This small molecule binds to this protein.
Small molecule (SMILES): CN1C(C)(C)CC(NC(=O)C(=O)Nc2ccc(Cl)c(F)c2)CC1(C)C

Binding-site contacts:
Ligand atom C08 contacts residue TRP288 of chain 1.B at 3.5 Å (hydrophobic).
Ligand atom C05 contacts residue GLU237 of chain 1.B at 3.5 Å.
Ligand atom C21 contacts residue GLY334 of chain 1.B at 3.4 Å.
Ligand atom C04 contacts residue SER242 of chain 1.B at 3.4 Å.
Ligand atom C19 contacts residue TRP288 of chain 1.B at 3.3 Å (hydrophobic).
Ligand atom N11 contacts residue ILE238 of chain 1.B at 4.0 Å.
Ligand atom O12 contacts residue GLU237 of chain 1.B at 4.1 Å.
Ligand atom N11 contacts residue GLY334 of chain 1.B at 3.6 Å.
Ligand atom C03 contacts residue SER242 of chain 1.B at 3.3 Å.
Ligand atom C06 contacts residue TRP288 of chain 1.B at 3.9 Å (hydrophobic).
Ligand atom C02 contacts residue SER242 of chain 1.B at 4.0 Å.
Ligand atom C06 contacts residue ASN286 of chain 1.B at 3.3 Å.
Ligand atom C08 contacts residue GLU237 of chain 1.B at 3.9 Å.
Ligand atom O12 contacts residue ASN286 of chain 1.B at 4.1 Å.
Ligand atom C20 contacts residue GLY290 of chain 1.B at 3.7 Å.
Ligand atom CL contacts residue VAL139 of chain 1.B at 3.6 Å.
Ligand atom F25 contacts residue SER140 of chain 1.B at 3.3 Å.
Ligand atom C06 contacts residue GLU237 of chain 1.B at 3.7 Å.
Ligand atom F25 contacts residue SER242 of chain 1.B at 3.2 Å.
Ligand atom N07 contacts residue TRP288 of chain 1.B at 3.6 Å.
Ligand atom C05 contacts residue ASN286 of chain 1.B at 3.9 Å.
Ligand atom C04 contacts residue THR141 of chain 1.B at 3.9 Å.
Ligand atom N07 contacts residue ASN286 of chain 1.B at 3.5 Å (h-bond).
Ligand atom C01 contacts residue TRP288 of chain 1.B at 4.0 Å (hydrophobic).
Ligand atom O09 contacts residue TRP288 of chain 1.B at 3.2 Å.
Ligand atom C14 contacts residue GLY334 of chain 1.B at 4.0 Å.
Ligand atom CL contacts residue ASN244 of chain 1.B at 3.9 Å.
Ligand atom F25 contacts residue THR141 of chain 1.B at 3.8 Å.
Ligand atom O09 contacts residue GLY334 of chain 1.B at 3.5 Å (h-bond).
Ligand atom C21 contacts residue ASN335 of chain 1.B at 3.5 Å.
Ligand atom C19 contacts residue GLY290 of chain 1.B at 4.0 Å.
Ligand atom C02 contacts residue VAL139 of chain 1.B at 4.1 Å (hydrophobic).
Ligand atom N07 contacts residue GLU237 of chain 1.B at 3.3 Å.
Ligand atom O09 contacts residue ILE336 of chain 1.B at 3.8 Å.
Ligand atom C04 contacts residue GLU237 of chain 1.B at 4.0 Å.
Ligand atom C05 contacts residue TRP288 of chain 1.B at 3.5 Å (hydrophobic).
Ligand atom F25 contacts residue VAL139 of chain 1.B at 3.5 Å.
Ligand atom C04 contacts residue TRP288 of chain 1.B at 4.0 Å (hydrophobic).
Ligand atom C03 contacts residue VAL139 of chain 1.B at 3.9 Å (hydrophobic).
Ligand atom CL contacts residue PHE243 of chain 1.B at 3.7 Å.

Sequence of chain 1.B:
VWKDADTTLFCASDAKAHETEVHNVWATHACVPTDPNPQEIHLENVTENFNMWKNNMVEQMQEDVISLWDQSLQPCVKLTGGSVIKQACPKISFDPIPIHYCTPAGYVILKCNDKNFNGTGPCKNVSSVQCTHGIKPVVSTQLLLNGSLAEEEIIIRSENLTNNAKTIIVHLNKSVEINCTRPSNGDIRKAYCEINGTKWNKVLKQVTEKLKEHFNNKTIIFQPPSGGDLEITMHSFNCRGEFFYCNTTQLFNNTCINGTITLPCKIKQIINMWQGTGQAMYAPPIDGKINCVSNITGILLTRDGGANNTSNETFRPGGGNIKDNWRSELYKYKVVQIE